A protein and the small-molecule ligand that binds it are described below.
Small molecule (SMILES): CC(=O)N[C@H]1[C@H](O[C@H]2[C@H](O)[C@@H](NC(C)=O)CO[C@@H]2CO)O[C@H](CO)[C@@H](O[C@@H]2O[C@H](CO[C@H]3O[C@H](CO[C@H]4O[C@H](CO)[C@@H](O)[C@H](O)[C@@H]4O)[C@@H](O)[C@H](O[C@H]4O[C@H](CO)[C@@H](O)[C@H](O)[C@@H]4O[C@H]4O[C@H](CO)[C@@H](O)[C@H](O)[C@@H]4O)[C@@H]3O)[C@@H](O)[C@H](O)[C@@H]2O)[C@@H]1O

Binding-site contacts:
Ligand atom C1 contacts residue ASN123 of chain 1.D at 1.4 Å.
Ligand atom O5 contacts residue THR125 of chain 1.D at 4.0 Å.
Ligand atom C5 contacts residue ILE124 of chain 1.D at 4.3 Å (hydrophobic).
Ligand atom C2 contacts residue ASN123 of chain 1.D at 2.5 Å.
Ligand atom C5 contacts residue ASN123 of chain 1.D at 3.6 Å.
Ligand atom C8 contacts residue TRP213 of chain 1.D at 3.6 Å (hydrophobic).
Ligand atom C6 contacts residue THR125 of chain 1.D at 4.3 Å.
Ligand atom O6 contacts residue ILE124 of chain 1.D at 2.9 Å (h-bond).
Ligand atom O6 contacts residue ASN123 of chain 1.D at 4.4 Å.
Ligand atom C8 contacts residue LEU206 of chain 1.D at 4.2 Å (hydrophobic).
Ligand atom C8 contacts residue ASN123 of chain 1.D at 4.5 Å.
Ligand atom C7 contacts residue TRP213 of chain 1.D at 4.4 Å (hydrophobic).
Ligand atom O5 contacts residue ILE124 of chain 1.D at 3.7 Å.
Ligand atom O7 contacts residue PHE143 of chain 1.D at 3.6 Å.
Ligand atom C8 contacts residue PHE143 of chain 1.D at 3.6 Å (hydrophobic).
Ligand atom C7 contacts residue ASN123 of chain 1.D at 3.4 Å.
Ligand atom N2 contacts residue ASN123 of chain 1.D at 2.9 Å (h-bond).
Ligand atom O6 contacts residue THR125 of chain 1.D at 3.8 Å.
Ligand atom C4 contacts residue ASN123 of chain 1.D at 4.2 Å.
Ligand atom C7 contacts residue PHE143 of chain 1.D at 3.8 Å (hydrophobic).
Ligand atom O5 contacts residue ASN123 of chain 1.D at 2.4 Å (h-bond).
Ligand atom C6 contacts residue ILE124 of chain 1.D at 3.9 Å (hydrophobic).
Ligand atom C3 contacts residue ASN123 of chain 1.D at 3.8 Å.
Ligand atom O7 contacts residue ASN123 of chain 1.D at 3.6 Å (h-bond).
Ligand atom N2 contacts residue TRP213 of chain 1.D at 4.2 Å.
Ligand atom C1 contacts residue TRP213 of chain 1.D at 4.5 Å (hydrophobic).
Ligand atom C8 contacts residue GLU210 of chain 1.D at 4.4 Å.

Sequence of chain 1.D:
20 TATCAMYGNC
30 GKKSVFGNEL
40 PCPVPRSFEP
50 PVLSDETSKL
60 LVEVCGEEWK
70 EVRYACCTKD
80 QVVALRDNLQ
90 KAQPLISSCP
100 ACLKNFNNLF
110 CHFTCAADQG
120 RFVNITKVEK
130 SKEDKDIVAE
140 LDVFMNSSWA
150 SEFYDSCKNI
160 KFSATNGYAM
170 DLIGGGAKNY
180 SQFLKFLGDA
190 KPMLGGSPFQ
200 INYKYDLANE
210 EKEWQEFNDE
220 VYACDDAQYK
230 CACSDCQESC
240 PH